Sequence of chain 1.C:
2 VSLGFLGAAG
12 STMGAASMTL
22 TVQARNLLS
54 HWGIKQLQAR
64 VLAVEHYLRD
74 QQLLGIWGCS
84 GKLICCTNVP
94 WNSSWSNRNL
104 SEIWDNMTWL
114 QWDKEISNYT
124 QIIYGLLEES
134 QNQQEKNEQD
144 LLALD

A small-molecule ligand and the protein it binds are described below.
Small molecule (SMILES): CC(=O)N[C@@H]1[C@@H](O)[C@H](O)[C@@H](CO)O[C@H]1O

Sequence of chain 1.G:
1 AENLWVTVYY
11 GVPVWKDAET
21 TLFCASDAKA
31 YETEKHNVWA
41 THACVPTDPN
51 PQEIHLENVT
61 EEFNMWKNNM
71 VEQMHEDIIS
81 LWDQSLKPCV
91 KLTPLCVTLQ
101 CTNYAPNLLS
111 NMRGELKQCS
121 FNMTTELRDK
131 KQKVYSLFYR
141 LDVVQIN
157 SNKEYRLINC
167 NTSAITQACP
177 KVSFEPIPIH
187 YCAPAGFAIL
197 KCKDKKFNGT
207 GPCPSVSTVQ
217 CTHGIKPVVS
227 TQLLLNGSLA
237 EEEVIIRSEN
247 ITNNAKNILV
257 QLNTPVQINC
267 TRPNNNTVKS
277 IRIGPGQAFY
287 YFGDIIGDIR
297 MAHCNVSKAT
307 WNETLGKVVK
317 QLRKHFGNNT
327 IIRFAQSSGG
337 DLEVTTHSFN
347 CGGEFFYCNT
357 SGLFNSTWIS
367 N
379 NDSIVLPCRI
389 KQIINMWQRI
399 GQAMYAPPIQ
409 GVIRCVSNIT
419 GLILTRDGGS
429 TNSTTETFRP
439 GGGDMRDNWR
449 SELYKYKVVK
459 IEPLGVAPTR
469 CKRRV

Binding-site contacts:
Ligand atom C2 contacts residue ASN58 of chain 1.G at 2.4 Å.
Ligand atom N2 contacts residue GLU57 of chain 1.G at 4.3 Å.
Ligand atom C7 contacts residue SER12 of chain 1.C at 4.0 Å.
Ligand atom C7 contacts residue ASN58 of chain 1.G at 3.8 Å.
Ligand atom C3 contacts residue ASN58 of chain 1.G at 3.8 Å.
Ligand atom O5 contacts residue ASN58 of chain 1.G at 2.3 Å (h-bond).
Ligand atom N2 contacts residue SER12 of chain 1.C at 3.6 Å (h-bond).
Ligand atom O7 contacts residue SER12 of chain 1.C at 3.6 Å (h-bond).
Ligand atom O7 contacts residue GLU57 of chain 1.G at 3.3 Å.
Ligand atom N2 contacts residue ASN58 of chain 1.G at 3.0 Å (h-bond).
Ligand atom C5 contacts residue ASN58 of chain 1.G at 3.6 Å.
Ligand atom C7 contacts residue GLU57 of chain 1.G at 3.8 Å.
Ligand atom C8 contacts residue GLU57 of chain 1.G at 3.3 Å.
Ligand atom C4 contacts residue ASN58 of chain 1.G at 4.2 Å.
Ligand atom C1 contacts residue ASN58 of chain 1.G at 1.4 Å.
Ligand atom C8 contacts residue ASN58 of chain 1.G at 4.2 Å.